Binding-site contacts:
Ligand atom O5 contacts residue PHE68 of chain 1.D at 4.1 Å.
Ligand atom C4 contacts residue ASN81 of chain 1.D at 4.3 Å.
Ligand atom C5 contacts residue ASN81 of chain 1.D at 3.7 Å.
Ligand atom C6 contacts residue GLU70 of chain 1.D at 3.7 Å.
Ligand atom C8 contacts residue ASN81 of chain 1.D at 4.3 Å.
Ligand atom C6 contacts residue TYR77 of chain 1.D at 4.4 Å (hydrophobic).
Ligand atom C1 contacts residue ASN81 of chain 1.D at 1.4 Å.
Ligand atom O7 contacts residue ASN81 of chain 1.D at 3.5 Å (h-bond).
Ligand atom C2 contacts residue ASN81 of chain 1.D at 2.5 Å.
Ligand atom N2 contacts residue ASN81 of chain 1.D at 2.8 Å (h-bond).
Ligand atom C1 contacts residue PHE68 of chain 1.D at 4.4 Å (hydrophobic).
Ligand atom O5 contacts residue ASN81 of chain 1.D at 2.5 Å (h-bond).
Ligand atom O6 contacts residue GLU70 of chain 1.D at 2.6 Å (salt-bridge).
Ligand atom C3 contacts residue ASN81 of chain 1.D at 3.8 Å.
Ligand atom C7 contacts residue ASN81 of chain 1.D at 3.3 Å.

This protein binds this small molecule.
Small molecule (SMILES): CC(=O)N[C@@H]1[C@@H](O)[C@H](O)[C@@H](CO)O[C@H]1O

Sequence of chain 1.D:
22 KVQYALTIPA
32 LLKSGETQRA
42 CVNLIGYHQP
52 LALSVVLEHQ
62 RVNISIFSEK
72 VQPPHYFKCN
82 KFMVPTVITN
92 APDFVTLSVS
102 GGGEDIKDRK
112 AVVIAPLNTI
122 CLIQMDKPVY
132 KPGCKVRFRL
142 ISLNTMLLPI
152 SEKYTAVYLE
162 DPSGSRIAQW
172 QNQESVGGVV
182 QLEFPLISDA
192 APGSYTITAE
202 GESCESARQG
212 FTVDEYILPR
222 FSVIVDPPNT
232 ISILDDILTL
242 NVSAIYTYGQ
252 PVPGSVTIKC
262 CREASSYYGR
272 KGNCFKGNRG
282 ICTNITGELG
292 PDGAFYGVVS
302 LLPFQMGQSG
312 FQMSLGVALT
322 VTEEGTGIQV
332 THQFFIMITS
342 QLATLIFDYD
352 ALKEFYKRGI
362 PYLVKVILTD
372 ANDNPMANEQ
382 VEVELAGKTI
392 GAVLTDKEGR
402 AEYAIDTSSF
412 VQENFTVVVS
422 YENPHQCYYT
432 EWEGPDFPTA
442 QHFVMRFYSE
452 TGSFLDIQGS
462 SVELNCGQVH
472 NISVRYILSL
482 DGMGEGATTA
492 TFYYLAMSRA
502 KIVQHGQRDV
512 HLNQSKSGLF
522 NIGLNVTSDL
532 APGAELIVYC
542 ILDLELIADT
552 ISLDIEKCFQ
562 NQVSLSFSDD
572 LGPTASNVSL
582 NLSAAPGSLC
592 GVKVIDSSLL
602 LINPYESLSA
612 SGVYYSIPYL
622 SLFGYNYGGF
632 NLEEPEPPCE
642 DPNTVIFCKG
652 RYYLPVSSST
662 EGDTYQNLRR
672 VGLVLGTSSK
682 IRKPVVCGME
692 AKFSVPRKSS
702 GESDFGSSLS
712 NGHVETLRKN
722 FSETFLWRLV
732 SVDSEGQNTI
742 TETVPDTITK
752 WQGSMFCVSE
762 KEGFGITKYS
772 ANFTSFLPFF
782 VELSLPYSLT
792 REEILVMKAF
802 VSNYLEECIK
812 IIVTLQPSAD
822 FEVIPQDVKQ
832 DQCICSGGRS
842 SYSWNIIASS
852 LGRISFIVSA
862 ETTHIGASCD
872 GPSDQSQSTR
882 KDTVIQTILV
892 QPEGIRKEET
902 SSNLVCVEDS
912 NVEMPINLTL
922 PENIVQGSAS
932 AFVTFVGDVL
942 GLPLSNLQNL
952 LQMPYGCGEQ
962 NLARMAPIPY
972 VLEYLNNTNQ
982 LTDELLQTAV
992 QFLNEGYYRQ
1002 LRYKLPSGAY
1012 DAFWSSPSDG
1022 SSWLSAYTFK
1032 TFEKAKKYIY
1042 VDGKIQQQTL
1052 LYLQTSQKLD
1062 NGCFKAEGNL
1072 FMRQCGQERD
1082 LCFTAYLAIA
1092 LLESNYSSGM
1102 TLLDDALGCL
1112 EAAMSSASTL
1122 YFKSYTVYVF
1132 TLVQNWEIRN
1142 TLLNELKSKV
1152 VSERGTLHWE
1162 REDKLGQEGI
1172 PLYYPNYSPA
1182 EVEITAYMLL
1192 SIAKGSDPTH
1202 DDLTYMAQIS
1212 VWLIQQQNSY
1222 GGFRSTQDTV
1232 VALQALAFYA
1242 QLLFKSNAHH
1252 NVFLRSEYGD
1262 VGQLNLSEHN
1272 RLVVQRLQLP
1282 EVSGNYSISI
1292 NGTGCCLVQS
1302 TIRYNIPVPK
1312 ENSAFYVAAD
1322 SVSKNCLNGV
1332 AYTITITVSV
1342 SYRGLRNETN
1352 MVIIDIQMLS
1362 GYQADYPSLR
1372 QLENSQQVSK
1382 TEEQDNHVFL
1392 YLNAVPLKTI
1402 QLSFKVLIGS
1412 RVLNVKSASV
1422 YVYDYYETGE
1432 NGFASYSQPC